Sequence of chain 52.C:
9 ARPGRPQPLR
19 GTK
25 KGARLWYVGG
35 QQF

Sequence of chain 52.A:
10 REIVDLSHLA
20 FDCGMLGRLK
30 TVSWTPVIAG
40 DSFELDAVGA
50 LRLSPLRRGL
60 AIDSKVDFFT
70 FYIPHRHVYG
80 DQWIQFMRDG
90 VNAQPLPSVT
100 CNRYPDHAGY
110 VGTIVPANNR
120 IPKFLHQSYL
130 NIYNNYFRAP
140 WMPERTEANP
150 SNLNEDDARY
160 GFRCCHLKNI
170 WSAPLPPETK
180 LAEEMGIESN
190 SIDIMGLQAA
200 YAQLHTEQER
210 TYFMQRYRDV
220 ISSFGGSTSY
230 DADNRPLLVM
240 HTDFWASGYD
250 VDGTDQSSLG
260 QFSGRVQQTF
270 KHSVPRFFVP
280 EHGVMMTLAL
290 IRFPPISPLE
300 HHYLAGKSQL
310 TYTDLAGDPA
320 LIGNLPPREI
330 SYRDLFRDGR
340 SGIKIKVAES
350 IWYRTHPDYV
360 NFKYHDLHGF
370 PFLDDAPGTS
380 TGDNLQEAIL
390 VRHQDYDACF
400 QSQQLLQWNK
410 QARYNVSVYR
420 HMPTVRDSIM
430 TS

A small-molecule ligand and the protein it binds are described below.
Small molecule (SMILES): Nc1ccn([C@H]2C[C@H](O)[C@@H](COP(=O)(O)O)O2)c(=O)n1

Binding-site contacts:
Ligand atom C5' contacts residue ASP242 of chain 52.A at 4.4 Å.
Ligand atom OP2 contacts residue ASP242 of chain 52.A at 3.9 Å.
Ligand atom C2' contacts residue LYS25 of chain 52.C at 3.8 Å.